A small-molecule ligand and the protein it binds are described below.
Small molecule (SMILES): CC(=O)N[C@H]1[C@H](O[C@H]2[C@H](O)[C@@H](NC(C)=O)CO[C@@H]2CO)O[C@H](CO)[C@@H](O)[C@@H]1O

Sequence of chain 3.A:
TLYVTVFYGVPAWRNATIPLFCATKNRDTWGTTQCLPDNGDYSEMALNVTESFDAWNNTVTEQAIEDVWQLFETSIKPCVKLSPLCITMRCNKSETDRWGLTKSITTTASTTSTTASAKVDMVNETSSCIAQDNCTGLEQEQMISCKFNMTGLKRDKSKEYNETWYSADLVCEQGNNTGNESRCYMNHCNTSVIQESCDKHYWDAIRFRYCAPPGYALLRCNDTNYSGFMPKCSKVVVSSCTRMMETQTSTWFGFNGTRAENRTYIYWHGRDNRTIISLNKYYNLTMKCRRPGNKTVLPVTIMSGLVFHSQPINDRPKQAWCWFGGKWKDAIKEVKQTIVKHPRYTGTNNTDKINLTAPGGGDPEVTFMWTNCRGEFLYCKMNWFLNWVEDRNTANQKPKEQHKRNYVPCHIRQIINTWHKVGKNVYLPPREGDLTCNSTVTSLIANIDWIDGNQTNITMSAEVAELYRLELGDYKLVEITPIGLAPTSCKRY

Binding-site contacts:
Ligand atom C5 contacts residue SER116 of chain 3.A at 4.4 Å.
Ligand atom C1 contacts residue ASN114 of chain 3.A at 1.5 Å.
Ligand atom C3 contacts residue ASN114 of chain 3.A at 3.9 Å.
Ligand atom O5 contacts residue ASN114 of chain 3.A at 2.4 Å (h-bond).
Ligand atom N2 contacts residue ASN114 of chain 3.A at 3.0 Å (h-bond).
Ligand atom C6 contacts residue GLU117 of chain 3.A at 4.0 Å.
Ligand atom C4 contacts residue ASN114 of chain 3.A at 4.3 Å.
Ligand atom C6 contacts residue ARG120 of chain 3.A at 3.5 Å.
Ligand atom C5 contacts residue ASN114 of chain 3.A at 3.8 Å.
Ligand atom O6 contacts residue GLU117 of chain 3.A at 3.1 Å (salt-bridge).
Ligand atom O5 contacts residue GLU117 of chain 3.A at 3.8 Å.
Ligand atom O6 contacts residue ARG120 of chain 3.A at 3.4 Å (salt-bridge).
Ligand atom O5 contacts residue SER116 of chain 3.A at 4.3 Å.
Ligand atom O7 contacts residue ASN114 of chain 3.A at 3.2 Å (h-bond).
Ligand atom C2 contacts residue ASN114 of chain 3.A at 2.6 Å.
Ligand atom C7 contacts residue ASN114 of chain 3.A at 3.3 Å.